Binding-site contacts:
Ligand atom O6 contacts residue SER284 of chain 17.H at 2.6 Å (h-bond).
Ligand atom O6 contacts residue ASN318 of chain 17.H at 2.6 Å (h-bond).
Ligand atom C6 contacts residue SER284 of chain 17.H at 3.5 Å.
Ligand atom C6 contacts residue ASN318 of chain 17.H at 3.2 Å.

Sequence of chain 17.H:
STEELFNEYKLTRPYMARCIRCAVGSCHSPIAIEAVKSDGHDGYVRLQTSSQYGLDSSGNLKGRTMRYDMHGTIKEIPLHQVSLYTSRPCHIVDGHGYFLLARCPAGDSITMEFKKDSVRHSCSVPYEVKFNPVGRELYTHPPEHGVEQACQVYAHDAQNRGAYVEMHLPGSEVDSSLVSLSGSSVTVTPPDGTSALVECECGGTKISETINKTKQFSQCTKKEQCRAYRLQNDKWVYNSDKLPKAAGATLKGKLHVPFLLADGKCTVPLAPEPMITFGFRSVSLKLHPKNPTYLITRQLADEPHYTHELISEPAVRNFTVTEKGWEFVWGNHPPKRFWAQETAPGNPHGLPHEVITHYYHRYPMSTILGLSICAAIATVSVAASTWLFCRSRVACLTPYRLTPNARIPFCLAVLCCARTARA

The protein below binds the small molecule below.
Small molecule (SMILES): CC(=O)N[C@@H]1[C@@H](O)[C@H](O)[C@@H](CO)O[C@H]1O